Binding-site contacts:
Ligand atom C4 contacts residue ASN366 of chain 1.L at 4.2 Å.
Ligand atom C6 contacts residue GLN343 of chain 1.L at 4.2 Å.
Ligand atom C7 contacts residue ASN366 of chain 1.L at 3.8 Å.
Ligand atom C5 contacts residue GLN343 of chain 1.L at 4.5 Å.
Ligand atom N2 contacts residue THR250 of chain 1.L at 3.9 Å.
Ligand atom C5 contacts residue ASN366 of chain 1.L at 3.7 Å.
Ligand atom C3 contacts residue ASN366 of chain 1.L at 3.8 Å.
Ligand atom C1 contacts residue ASN366 of chain 1.L at 1.4 Å.
Ligand atom C7 contacts residue THR250 of chain 1.L at 4.3 Å.
Ligand atom N2 contacts residue ASN366 of chain 1.L at 2.9 Å (h-bond).
Ligand atom C8 contacts residue THR250 of chain 1.L at 3.6 Å.
Ligand atom C2 contacts residue ASN366 of chain 1.L at 2.4 Å.
Ligand atom O7 contacts residue ASN366 of chain 1.L at 4.3 Å.
Ligand atom O5 contacts residue ASN366 of chain 1.L at 2.4 Å (h-bond).

The protein below binds the small molecule below.
Small molecule (SMILES): CC(=O)N[C@@H]1[C@@H](O)[C@H](O)[C@@H](CO)O[C@H]1O

Sequence of chain 1.L:
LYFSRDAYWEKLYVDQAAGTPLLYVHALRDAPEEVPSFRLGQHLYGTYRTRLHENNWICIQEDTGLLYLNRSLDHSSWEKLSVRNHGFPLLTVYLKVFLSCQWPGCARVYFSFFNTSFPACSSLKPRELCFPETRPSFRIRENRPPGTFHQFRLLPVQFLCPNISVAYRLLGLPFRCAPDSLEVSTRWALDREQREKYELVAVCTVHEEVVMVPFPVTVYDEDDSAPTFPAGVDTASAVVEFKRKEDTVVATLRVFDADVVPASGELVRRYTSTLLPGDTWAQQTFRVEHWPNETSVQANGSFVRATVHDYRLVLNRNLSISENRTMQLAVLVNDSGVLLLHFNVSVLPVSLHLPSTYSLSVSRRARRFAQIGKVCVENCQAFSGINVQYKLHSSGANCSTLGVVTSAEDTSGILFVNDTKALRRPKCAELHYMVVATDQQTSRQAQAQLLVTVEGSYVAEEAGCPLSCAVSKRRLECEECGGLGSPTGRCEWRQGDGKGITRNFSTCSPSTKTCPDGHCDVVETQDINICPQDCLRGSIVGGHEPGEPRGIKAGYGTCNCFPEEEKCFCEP